Sequence of chain 1.B:
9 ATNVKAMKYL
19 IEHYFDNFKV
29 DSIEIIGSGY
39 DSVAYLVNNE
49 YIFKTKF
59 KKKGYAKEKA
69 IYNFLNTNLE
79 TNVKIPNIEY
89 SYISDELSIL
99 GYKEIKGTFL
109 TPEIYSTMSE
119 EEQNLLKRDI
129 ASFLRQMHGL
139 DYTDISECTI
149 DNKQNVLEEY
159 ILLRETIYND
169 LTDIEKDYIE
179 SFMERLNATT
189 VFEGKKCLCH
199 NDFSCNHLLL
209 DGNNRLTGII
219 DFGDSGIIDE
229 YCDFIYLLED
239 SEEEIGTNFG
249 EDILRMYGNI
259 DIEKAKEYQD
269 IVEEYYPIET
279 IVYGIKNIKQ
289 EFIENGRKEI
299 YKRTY

Binding-site contacts:
Ligand atom C9 contacts residue SER202 of chain 1.B at 3.8 Å.
Ligand atom N2 contacts residue ASP200 of chain 1.B at 2.8 Å (salt-bridge).
Ligand atom C7 contacts residue GLU242 of chain 1.B at 3.8 Å.
Ligand atom C5 contacts residue TYR274 of chain 1.B at 3.8 Å (hydrophobic).
Ligand atom C4 contacts residue GLU241 of chain 1.B at 3.8 Å.
Ligand atom N1 contacts residue MG1 of chain 1.L at 3.1 Å.
Ligand atom N2 contacts residue SER202 of chain 1.B at 2.9 Å (h-bond).
Ligand atom O6 contacts residue ASP222 of chain 1.B at 3.0 Å (salt-bridge).
Ligand atom C14 contacts residue ASP222 of chain 1.B at 3.8 Å.
Ligand atom N3 contacts residue GLU237 of chain 1.B at 3.1 Å (salt-bridge).
Ligand atom N3 contacts residue GLU242 of chain 1.B at 2.9 Å (salt-bridge).
Ligand atom N1 contacts residue ASP200 of chain 1.B at 2.5 Å (salt-bridge).
Ligand atom C7 contacts residue TYR234 of chain 1.B at 3.6 Å (hydrophobic).
Ligand atom C3 contacts residue TYR274 of chain 1.B at 3.6 Å (hydrophobic).
Ligand atom C1 contacts residue GLU271 of chain 1.B at 3.6 Å.
Ligand atom N contacts residue TYR274 of chain 1.B at 3.7 Å.
Ligand atom N contacts residue GLU241 of chain 1.B at 2.8 Å (salt-bridge).
Ligand atom O3 contacts residue ASP200 of chain 1.B at 3.6 Å (salt-bridge).
Ligand atom C1 contacts residue GLU237 of chain 1.B at 3.4 Å.
Ligand atom C8 contacts residue SER202 of chain 1.B at 3.7 Å.
Ligand atom C5 contacts residue GLU241 of chain 1.B at 3.1 Å.
Ligand atom C9 contacts residue ASP200 of chain 1.B at 3.6 Å.
Ligand atom C17 contacts residue GLU277 of chain 1.B at 3.7 Å.
Ligand atom O7 contacts residue ASP200 of chain 1.B at 3.4 Å (salt-bridge).
Ligand atom N4 contacts residue GLU271 of chain 1.B at 2.8 Å (salt-bridge).
Ligand atom O1 contacts residue GLU237 of chain 1.B at 3.5 Å (salt-bridge).
Ligand atom O contacts residue TYR274 of chain 1.B at 3.5 Å.
Ligand atom C14 contacts residue ASP200 of chain 1.B at 3.0 Å.
Ligand atom C2 contacts residue GLU271 of chain 1.B at 3.6 Å.
Ligand atom C6 contacts residue GLU241 of chain 1.B at 3.7 Å.
Ligand atom O7 contacts residue MG1 of chain 1.K at 3.2 Å.
Ligand atom C2 contacts residue GLU237 of chain 1.B at 3.6 Å.
Ligand atom N3 contacts residue GLU241 of chain 1.B at 2.9 Å (salt-bridge).
Ligand atom O5 contacts residue GLU277 of chain 1.B at 3.2 Å (salt-bridge).
Ligand atom C8 contacts residue GLU242 of chain 1.B at 3.7 Å.
Ligand atom N1 contacts residue ASP222 of chain 1.B at 3.0 Å (salt-bridge).
Ligand atom C13 contacts residue ASP200 of chain 1.B at 3.6 Å.
Ligand atom N4 contacts residue GLU237 of chain 1.B at 2.7 Å (salt-bridge).
Ligand atom C7 contacts residue GLU241 of chain 1.B at 3.6 Å.
Ligand atom C9 contacts residue TYR234 of chain 1.B at 3.9 Å (hydrophobic).

The protein below binds the small molecule below.
Small molecule (SMILES): NC[C@@H]1CC[C@@H](N)[C@@H](O[C@H]2[C@H](O)[C@@H](O[C@H]3O[C@H](CO)[C@@H](O)[C@H](N)[C@H]3O)[C@H](N)C[C@@H]2N)O1